This small molecule binds to this protein.
Small molecule (SMILES): Nc1ncnc2c1ncn2[C@H]1C[C@H](O)[C@@H](CO)O1

Binding-site contacts:
Ligand atom O5' contacts residue THR155 of chain 1.B at 2.9 Å (h-bond).
Ligand atom C4 contacts residue TRP50 of chain 1.B at 3.4 Å (hydrophobic).
Ligand atom N6 contacts residue PHE254 of chain 1.C at 3.5 Å.
Ligand atom N7 contacts residue ASN215 of chain 1.C at 2.8 Å (h-bond).
Ligand atom O5' contacts residue TYR157 of chain 1.B at 3.1 Å (h-bond).
Ligand atom C3' contacts residue ASP16 of chain 1.B at 3.4 Å.
Ligand atom C2' contacts residue TRP50 of chain 1.B at 3.6 Å (hydrophobic).
Ligand atom O5' contacts residue PHE156 of chain 1.B at 3.2 Å.
Ligand atom N7 contacts residue PHE213 of chain 1.C at 3.5 Å.
Ligand atom N1 contacts residue ALA279 of chain 1.C at 2.9 Å (h-bond).
Ligand atom N1 contacts residue ARG277 of chain 1.C at 3.3 Å (salt-bridge).
Ligand atom N3 contacts residue PHE254 of chain 1.C at 3.1 Å.
Ligand atom C5' contacts residue THR155 of chain 1.B at 3.6 Å.
Ligand atom C6 contacts residue ARG277 of chain 1.C at 3.5 Å.
Ligand atom N9 contacts residue PHE254 of chain 1.C at 3.5 Å.
Ligand atom C5 contacts residue TRP50 of chain 1.B at 3.7 Å (hydrophobic).
Ligand atom N6 contacts residue ARG277 of chain 1.C at 2.8 Å (salt-bridge).
Ligand atom C5' contacts residue SER158 of chain 1.B at 3.2 Å.
Ligand atom N1 contacts residue PHE254 of chain 1.C at 3.2 Å.
Ligand atom C5 contacts residue PHE254 of chain 1.C at 3.5 Å (hydrophobic).
Ligand atom O5' contacts residue SER158 of chain 1.B at 3.1 Å (h-bond).
Ligand atom C1' contacts residue TYR77 of chain 1.B at 3.6 Å (hydrophobic).
Ligand atom C8 contacts residue ASN215 of chain 1.C at 3.6 Å.
Ligand atom O3' contacts residue TYR77 of chain 1.B at 3.2 Å (h-bond).
Ligand atom C3' contacts residue PHE213 of chain 1.C at 3.7 Å (hydrophobic).
Ligand atom N3 contacts residue PRO78 of chain 1.B at 3.7 Å.
Ligand atom C6 contacts residue PHE254 of chain 1.C at 3.4 Å (hydrophobic).
Ligand atom N6 contacts residue ASN215 of chain 1.C at 2.6 Å (h-bond).
Ligand atom N9 contacts residue TRP50 of chain 1.B at 3.5 Å (h-bond).
Ligand atom C2 contacts residue ALA279 of chain 1.C at 3.2 Å (hydrophobic).
Ligand atom C8 contacts residue PHE213 of chain 1.C at 3.4 Å (hydrophobic).
Ligand atom C2 contacts residue PHE254 of chain 1.C at 3.2 Å (hydrophobic).
Ligand atom N3 contacts residue TRP50 of chain 1.B at 3.7 Å.
Ligand atom C6 contacts residue ASN215 of chain 1.C at 3.7 Å.
Ligand atom O3' contacts residue ASP16 of chain 1.B at 2.7 Å (salt-bridge).
Ligand atom C2' contacts residue TYR77 of chain 1.B at 3.7 Å (hydrophobic).
Ligand atom O3' contacts residue SER158 of chain 1.B at 3.2 Å (h-bond).
Ligand atom N7 contacts residue PHE254 of chain 1.C at 3.6 Å.
Ligand atom O4' contacts residue THR155 of chain 1.B at 3.4 Å (h-bond).
Ligand atom C4 contacts residue PHE254 of chain 1.C at 3.3 Å (hydrophobic).

Sequence of chain 1.C:
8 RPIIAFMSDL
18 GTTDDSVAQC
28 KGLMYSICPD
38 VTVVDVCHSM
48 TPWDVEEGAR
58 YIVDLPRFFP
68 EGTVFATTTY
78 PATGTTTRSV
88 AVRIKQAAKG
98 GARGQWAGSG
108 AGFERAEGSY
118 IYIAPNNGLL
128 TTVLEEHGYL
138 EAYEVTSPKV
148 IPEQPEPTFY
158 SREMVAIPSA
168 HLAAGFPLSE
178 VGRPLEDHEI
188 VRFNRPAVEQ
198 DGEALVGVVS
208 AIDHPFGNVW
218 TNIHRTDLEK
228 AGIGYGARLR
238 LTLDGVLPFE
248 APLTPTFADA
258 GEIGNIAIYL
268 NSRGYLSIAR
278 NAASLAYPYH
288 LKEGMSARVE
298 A

Sequence of chain 1.B:
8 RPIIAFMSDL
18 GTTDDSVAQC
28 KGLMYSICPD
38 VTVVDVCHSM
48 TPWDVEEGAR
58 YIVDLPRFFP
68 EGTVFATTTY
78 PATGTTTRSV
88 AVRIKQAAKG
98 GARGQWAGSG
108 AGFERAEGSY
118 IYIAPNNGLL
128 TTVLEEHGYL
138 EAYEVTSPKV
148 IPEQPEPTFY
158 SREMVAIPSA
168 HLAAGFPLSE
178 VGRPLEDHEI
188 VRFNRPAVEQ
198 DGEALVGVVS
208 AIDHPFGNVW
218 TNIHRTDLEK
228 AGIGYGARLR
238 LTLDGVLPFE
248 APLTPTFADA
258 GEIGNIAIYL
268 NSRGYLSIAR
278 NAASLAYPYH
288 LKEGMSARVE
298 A